Binding-site contacts:
Ligand atom C9 contacts residue ASN442 of chain 1.B at 4.4 Å.
Ligand atom C4 contacts residue ASN442 of chain 1.B at 4.2 Å.
Ligand atom C3 contacts residue ASP446 of chain 1.B at 2.9 Å.
Ligand atom C8 contacts residue ASN442 of chain 1.B at 3.2 Å.
Ligand atom C7 contacts residue ARG410 of chain 1.B at 3.7 Å.
Ligand atom C7 contacts residue ASN442 of chain 1.B at 3.5 Å.
Ligand atom C4 contacts residue ASP446 of chain 1.B at 2.8 Å.
Ligand atom C8 contacts residue ASP443 of chain 1.B at 3.6 Å.
Ligand atom C2 contacts residue TYR441 of chain 1.B at 4.3 Å (hydrophobic).
Ligand atom C4 contacts residue TYR441 of chain 1.B at 3.9 Å (hydrophobic).
Ligand atom O1 contacts residue ASP446 of chain 1.B at 4.2 Å.
Ligand atom O2 contacts residue ASP446 of chain 1.B at 3.8 Å.
Ligand atom N2 contacts residue HIS407 of chain 1.B at 3.8 Å.
Ligand atom C7 contacts residue ASP443 of chain 1.B at 3.8 Å.
Ligand atom C5 contacts residue ASN442 of chain 1.B at 4.0 Å.
Ligand atom O1 contacts residue TYR441 of chain 1.B at 3.3 Å.
Ligand atom C10 contacts residue ARG410 of chain 1.B at 3.3 Å.
Ligand atom C9 contacts residue LEU406 of chain 1.B at 3.6 Å (hydrophobic).
Ligand atom N1 contacts residue ARG410 of chain 1.B at 4.1 Å.
Ligand atom N1 contacts residue ASP443 of chain 1.B at 4.1 Å.
Ligand atom N2 contacts residue ARG410 of chain 1.B at 3.5 Å.
Ligand atom C9 contacts residue ARG410 of chain 1.B at 4.0 Å.
Ligand atom C9 contacts residue ASP443 of chain 1.B at 4.1 Å.
Ligand atom C3 contacts residue GLY445 of chain 1.B at 3.4 Å.
Ligand atom C6 contacts residue ASP446 of chain 1.B at 3.5 Å.
Ligand atom C8 contacts residue ARG410 of chain 1.B at 4.3 Å.
Ligand atom C5 contacts residue ASP446 of chain 1.B at 3.5 Å.
Ligand atom C6 contacts residue ASN442 of chain 1.B at 3.9 Å.
Ligand atom C3 contacts residue TYR441 of chain 1.B at 3.6 Å (hydrophobic).
Ligand atom N2 contacts residue LEU406 of chain 1.B at 4.0 Å.
Ligand atom C11 contacts residue ARG410 of chain 1.B at 3.4 Å.
Ligand atom C7 contacts residue ASP446 of chain 1.B at 4.2 Å.
Ligand atom C11 contacts residue ASP443 of chain 1.B at 4.5 Å.
Ligand atom N1 contacts residue ASP446 of chain 1.B at 3.7 Å.
Ligand atom C5 contacts residue TYR441 of chain 1.B at 4.4 Å (hydrophobic).
Ligand atom C10 contacts residue HIS407 of chain 1.B at 4.2 Å.
Ligand atom N1 contacts residue ASN442 of chain 1.B at 2.9 Å (h-bond).
Ligand atom C11 contacts residue ASP446 of chain 1.B at 4.1 Å.
Ligand atom C4 contacts residue GLY445 of chain 1.B at 3.7 Å.

The protein below binds the small molecule below.
Small molecule (SMILES): Cc1occc1C(=O)Nc1ccncc1

Sequence of chain 1.B:
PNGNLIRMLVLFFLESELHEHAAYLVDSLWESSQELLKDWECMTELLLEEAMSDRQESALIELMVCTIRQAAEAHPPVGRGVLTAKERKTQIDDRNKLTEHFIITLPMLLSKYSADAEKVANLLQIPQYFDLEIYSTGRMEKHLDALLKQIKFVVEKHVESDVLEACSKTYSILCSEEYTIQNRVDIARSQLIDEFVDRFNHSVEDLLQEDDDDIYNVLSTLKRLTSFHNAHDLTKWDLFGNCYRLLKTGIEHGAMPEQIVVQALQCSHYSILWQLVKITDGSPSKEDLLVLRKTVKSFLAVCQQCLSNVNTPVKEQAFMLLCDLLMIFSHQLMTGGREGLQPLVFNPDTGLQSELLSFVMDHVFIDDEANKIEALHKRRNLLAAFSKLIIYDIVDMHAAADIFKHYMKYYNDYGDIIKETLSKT